Sequence of chain 1.A:
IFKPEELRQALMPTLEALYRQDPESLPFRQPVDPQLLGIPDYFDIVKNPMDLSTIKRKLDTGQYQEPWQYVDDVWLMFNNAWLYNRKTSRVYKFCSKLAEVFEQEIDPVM

Binding-site contacts:
Ligand atom CAA contacts residue PRO32 of chain 1.A at 3.5 Å (hydrophobic).
Ligand atom OAH contacts residue VAL96 of chain 1.A at 3.8 Å.
Ligand atom CAK contacts residue ASN90 of chain 1.A at 4.1 Å.
Ligand atom CAA contacts residue VAL37 of chain 1.A at 3.8 Å (hydrophobic).
Ligand atom CAM contacts residue VAL96 of chain 1.A at 4.2 Å (hydrophobic).
Ligand atom CAE contacts residue VAL96 of chain 1.A at 4.0 Å (hydrophobic).
Ligand atom CAD contacts residue VAL96 of chain 1.A at 3.9 Å (hydrophobic).
Ligand atom OAC contacts residue ILE44 of chain 1.A at 3.8 Å.
Ligand atom OAB contacts residue ASN90 of chain 1.A at 3.1 Å (h-bond).
Ligand atom OAB contacts residue TYR47 of chain 1.A at 4.3 Å.
Ligand atom CAF contacts residue ILE44 of chain 1.A at 4.1 Å (hydrophobic).
Ligand atom NAG contacts residue LEU42 of chain 1.A at 4.4 Å.
Ligand atom CAM contacts residue LEU42 of chain 1.A at 4.1 Å (hydrophobic).
Ligand atom OAI contacts residue ASN90 of chain 1.A at 3.7 Å.
Ligand atom CAN contacts residue ILE44 of chain 1.A at 3.9 Å (hydrophobic).
Ligand atom CAK contacts residue VAL96 of chain 1.A at 3.9 Å (hydrophobic).
Ligand atom CAN contacts residue VAL96 of chain 1.A at 4.3 Å (hydrophobic).
Ligand atom CAA contacts residue VAL96 of chain 1.A at 4.1 Å (hydrophobic).
Ligand atom CAK contacts residue VAL37 of chain 1.A at 4.3 Å (hydrophobic).
Ligand atom CAF contacts residue ASN90 of chain 1.A at 3.2 Å.
Ligand atom CAJ contacts residue ASN90 of chain 1.A at 3.9 Å.
Ligand atom OAB contacts residue ALA86 of chain 1.A at 4.4 Å.
Ligand atom OAH contacts residue VAL37 of chain 1.A at 3.6 Å.
Ligand atom OAH contacts residue PRO32 of chain 1.A at 3.3 Å (h-bond).
Ligand atom OAI contacts residue TYR89 of chain 1.A at 4.4 Å.
Ligand atom CAL contacts residue ILE44 of chain 1.A at 4.0 Å (hydrophobic).
Ligand atom OAI contacts residue ILE44 of chain 1.A at 3.9 Å.
Ligand atom CAA contacts residue ALA86 of chain 1.A at 4.4 Å (hydrophobic).
Ligand atom OAB contacts residue VAL37 of chain 1.A at 4.0 Å.
Ligand atom CAE contacts residue LEU42 of chain 1.A at 3.7 Å (hydrophobic).
Ligand atom CAJ contacts residue VAL37 of chain 1.A at 3.7 Å (hydrophobic).
Ligand atom CAA contacts residue PHE33 of chain 1.A at 3.8 Å (hydrophobic).
Ligand atom CAN contacts residue ASN90 of chain 1.A at 3.7 Å.
Ligand atom CAF contacts residue VAL96 of chain 1.A at 4.1 Å (hydrophobic).
Ligand atom CAJ contacts residue VAL96 of chain 1.A at 3.6 Å (hydrophobic).
Ligand atom CAD contacts residue LEU42 of chain 1.A at 4.1 Å (hydrophobic).
Ligand atom OAB contacts residue VAL96 of chain 1.A at 3.8 Å.
Ligand atom OAC contacts residue LEU42 of chain 1.A at 4.3 Å.
Ligand atom CAD contacts residue PRO32 of chain 1.A at 4.0 Å (hydrophobic).
Ligand atom CAM contacts residue ILE44 of chain 1.A at 4.5 Å (hydrophobic).

A small-molecule ligand and the protein it binds are described below.
Small molecule (SMILES): COC(=O)c1ccc2[nH]c(=O)oc2c1